The protein below binds the small molecule below.
Small molecule (SMILES): CC(=O)N[C@@H]1[C@@H](O)[C@H](O)[C@@H](CO)O[C@H]1O

Binding-site contacts:
Ligand atom O6 contacts residue NAG2 of chain 3.R at 4.1 Å.
Ligand atom O7 contacts residue NAG1 of chain 3.R at 3.2 Å (h-bond).
Ligand atom C3 contacts residue ASN332 of chain 3.D at 3.8 Å.
Ligand atom C4 contacts residue NAG2 of chain 3.R at 3.3 Å.
Ligand atom O4 contacts residue NAG2 of chain 3.R at 3.0 Å (h-bond).
Ligand atom C7 contacts residue ASN332 of chain 3.D at 3.2 Å.
Ligand atom C3 contacts residue NAG1 of chain 3.R at 4.0 Å.
Ligand atom O3 contacts residue NAG1 of chain 3.R at 3.2 Å (h-bond).
Ligand atom C3 contacts residue NAG2 of chain 3.R at 3.9 Å.
Ligand atom O7 contacts residue SER357 of chain 3.D at 4.2 Å.
Ligand atom C4 contacts residue NAG1 of chain 3.R at 3.5 Å.
Ligand atom C1 contacts residue ASN332 of chain 3.D at 1.4 Å.
Ligand atom C1 contacts residue SER357 of chain 3.D at 4.1 Å.
Ligand atom O5 contacts residue SER357 of chain 3.D at 3.8 Å.
Ligand atom C5 contacts residue NAG1 of chain 3.R at 4.5 Å.
Ligand atom O6 contacts residue NAG1 of chain 3.R at 3.6 Å.
Ligand atom C8 contacts residue ASN332 of chain 3.D at 4.4 Å.
Ligand atom C8 contacts residue NAG1 of chain 3.R at 4.2 Å.
Ligand atom O5 contacts residue ASN332 of chain 3.D at 2.4 Å (h-bond).
Ligand atom C4 contacts residue ASN332 of chain 3.D at 4.2 Å.
Ligand atom C7 contacts residue NAG1 of chain 3.R at 3.7 Å.
Ligand atom O3 contacts residue NAG2 of chain 3.R at 3.0 Å (h-bond).
Ligand atom C8 contacts residue THR341 of chain 3.D at 3.9 Å.
Ligand atom O7 contacts residue ASN355 of chain 3.D at 3.2 Å (h-bond).
Ligand atom C2 contacts residue NAG1 of chain 3.R at 3.9 Å.
Ligand atom N2 contacts residue NAG1 of chain 3.R at 4.3 Å.
Ligand atom C2 contacts residue ASN332 of chain 3.D at 2.5 Å.
Ligand atom C7 contacts residue ASN355 of chain 3.D at 4.4 Å.
Ligand atom O4 contacts residue NAG1 of chain 3.R at 4.1 Å.
Ligand atom O7 contacts residue ASN332 of chain 3.D at 3.1 Å (h-bond).
Ligand atom N2 contacts residue SER333 of chain 3.D at 4.5 Å.
Ligand atom C1 contacts residue SER333 of chain 3.D at 4.3 Å.
Ligand atom C5 contacts residue ASN332 of chain 3.D at 3.7 Å.
Ligand atom N2 contacts residue ASN332 of chain 3.D at 2.9 Å (h-bond).

Sequence of chain 3.D:
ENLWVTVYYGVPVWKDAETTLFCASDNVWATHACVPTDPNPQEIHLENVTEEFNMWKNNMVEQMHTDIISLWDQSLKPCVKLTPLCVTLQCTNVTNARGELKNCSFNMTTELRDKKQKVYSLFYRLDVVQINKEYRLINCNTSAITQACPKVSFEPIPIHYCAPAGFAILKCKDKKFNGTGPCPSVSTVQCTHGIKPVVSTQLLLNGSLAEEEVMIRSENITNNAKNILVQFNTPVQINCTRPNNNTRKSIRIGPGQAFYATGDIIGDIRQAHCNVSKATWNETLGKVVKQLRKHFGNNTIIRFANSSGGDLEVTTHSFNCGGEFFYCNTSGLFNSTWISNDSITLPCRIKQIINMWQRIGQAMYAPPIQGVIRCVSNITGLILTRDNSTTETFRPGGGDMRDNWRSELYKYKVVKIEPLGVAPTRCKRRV